Sequence of chain 1.C:
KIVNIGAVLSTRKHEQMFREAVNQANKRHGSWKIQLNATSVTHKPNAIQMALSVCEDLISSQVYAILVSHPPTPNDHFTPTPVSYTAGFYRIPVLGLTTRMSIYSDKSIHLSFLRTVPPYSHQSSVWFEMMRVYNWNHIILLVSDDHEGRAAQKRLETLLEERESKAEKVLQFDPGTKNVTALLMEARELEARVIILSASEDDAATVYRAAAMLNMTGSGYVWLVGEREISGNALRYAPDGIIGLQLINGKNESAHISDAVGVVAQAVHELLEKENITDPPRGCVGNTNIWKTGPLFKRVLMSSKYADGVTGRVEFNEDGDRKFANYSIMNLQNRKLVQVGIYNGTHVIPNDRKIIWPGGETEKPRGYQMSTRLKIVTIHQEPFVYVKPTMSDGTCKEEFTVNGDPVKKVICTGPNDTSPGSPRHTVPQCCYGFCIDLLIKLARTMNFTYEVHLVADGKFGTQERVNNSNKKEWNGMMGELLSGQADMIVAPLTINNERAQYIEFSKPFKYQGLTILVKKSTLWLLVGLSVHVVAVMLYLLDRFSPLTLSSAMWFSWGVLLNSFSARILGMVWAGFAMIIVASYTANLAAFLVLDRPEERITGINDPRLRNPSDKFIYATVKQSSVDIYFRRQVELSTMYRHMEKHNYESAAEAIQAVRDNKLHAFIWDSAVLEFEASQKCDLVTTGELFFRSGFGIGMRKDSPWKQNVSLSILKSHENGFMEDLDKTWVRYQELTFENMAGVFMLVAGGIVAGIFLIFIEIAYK

Binding-site contacts:
Ligand atom O7 contacts residue ASN276 of chain 1.C at 3.2 Å (h-bond).
Ligand atom C3 contacts residue ASN276 of chain 1.C at 3.9 Å.
Ligand atom C7 contacts residue ASN276 of chain 1.C at 3.1 Å.
Ligand atom C2 contacts residue ASN276 of chain 1.C at 2.5 Å.
Ligand atom N2 contacts residue ASN276 of chain 1.C at 2.7 Å (h-bond).
Ligand atom O7 contacts residue SER278 of chain 1.C at 3.9 Å.
Ligand atom O5 contacts residue ASN273 of chain 1.C at 4.1 Å.
Ligand atom C4 contacts residue ASN276 of chain 1.C at 4.2 Å.
Ligand atom C7 contacts residue SER278 of chain 1.C at 4.5 Å.
Ligand atom C1 contacts residue ASN276 of chain 1.C at 1.4 Å.
Ligand atom C5 contacts residue ASN276 of chain 1.C at 3.7 Å.
Ligand atom C1 contacts residue ASN273 of chain 1.C at 4.5 Å.
Ligand atom O5 contacts residue ASN276 of chain 1.C at 2.3 Å (h-bond).
Ligand atom N2 contacts residue SER278 of chain 1.C at 4.1 Å.
Ligand atom O5 contacts residue ALA279 of chain 1.C at 4.2 Å.
Ligand atom C8 contacts residue ASN276 of chain 1.C at 4.2 Å.
Ligand atom C1 contacts residue ALA279 of chain 1.C at 3.9 Å (hydrophobic).

This small molecule binds to this protein.
Small molecule (SMILES): CC(=O)N[C@@H]1[C@@H](O)[C@H](O)[C@@H](CO)O[C@H]1O